Binding-site contacts:
Ligand atom C78 contacts residue ILE2 of chain 1.B at 4.5 Å (hydrophobic).
Ligand atom O73 contacts residue GLN6 of chain 1.B at 4.3 Å.
Ligand atom C72 contacts residue GLN6 of chain 1.B at 4.1 Å.
Ligand atom C11 contacts residue CPL1 of chain 1.U at 4.3 Å.
Ligand atom O12 contacts residue CPL1 of chain 1.U at 4.4 Å.
Ligand atom C82 contacts residue CPL1 of chain 1.U at 4.0 Å.
Ligand atom C78 contacts residue CPL1 of chain 1.U at 4.3 Å.
Ligand atom O77 contacts residue ILE2 of chain 1.B at 4.1 Å.
Ligand atom C74 contacts residue GLN6 of chain 1.B at 3.2 Å.
Ligand atom C21 contacts residue GLN6 of chain 1.B at 3.8 Å.
Ligand atom C08 contacts residue CPL1 of chain 1.U at 3.7 Å.
Ligand atom C01 contacts residue CPL1 of chain 1.U at 3.8 Å.
Ligand atom C09 contacts residue CPL1 of chain 1.U at 4.5 Å.
Ligand atom C80 contacts residue CPL1 of chain 1.U at 3.5 Å.
Ligand atom C23 contacts residue GLN6 of chain 1.B at 4.2 Å.
Ligand atom O77 contacts residue MET1 of chain 1.B at 4.3 Å.
Ligand atom C79 contacts residue CPL1 of chain 1.U at 4.4 Å.
Ligand atom C83 contacts residue CPL1 of chain 1.U at 4.3 Å.
Ligand atom O77 contacts residue GLN6 of chain 1.B at 3.9 Å.
Ligand atom C85 contacts residue CPL1 of chain 1.U at 4.0 Å.
Ligand atom O77 contacts residue CPL1 of chain 1.U at 4.4 Å.
Ligand atom O75 contacts residue GLN6 of chain 1.B at 3.4 Å (h-bond).
Ligand atom C01 contacts residue CPL1 of chain 1.V at 4.2 Å.
Ligand atom C07 contacts residue CPL1 of chain 1.U at 3.9 Å.
Ligand atom O22 contacts residue GLN6 of chain 1.B at 4.4 Å.

Sequence of chain 1.B:
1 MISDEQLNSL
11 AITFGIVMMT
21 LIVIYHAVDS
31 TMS

This small molecule binds to this protein.
Small molecule (SMILES): C[C@H]1CC[C@]2(OC1)O[C@H]1[C@H](O)[C@@H]3[C@H]4CC[C@@H]5C[C@H](O[C@H]6O[C@@H](CO)[C@H](O)[C@@H](O)[C@@H]6O)[C@@H](O)C[C@@]5(C)[C@@H]4CC[C@@]3(C)[C@@H]1[C@H]2C